Binding-site contacts:
Ligand atom OE1 contacts residue ASN25 of chain 6.E at 4.2 Å.
Ligand atom O contacts residue VAL4 of chain 6.E at 4.4 Å.
Ligand atom CD contacts residue VAL4 of chain 6.E at 3.6 Å (hydrophobic).
Ligand atom CG contacts residue VAL4 of chain 6.E at 4.4 Å (hydrophobic).
Ligand atom CG1 contacts residue GLN3 of chain 6.E at 3.3 Å.
Ligand atom CG1 contacts residue ALA2 of chain 6.E at 4.5 Å (hydrophobic).
Ligand atom OG contacts residue GLN3 of chain 6.E at 3.3 Å (h-bond).
Ligand atom N contacts residue GLN3 of chain 6.E at 4.5 Å.
Ligand atom CB contacts residue GLN3 of chain 6.E at 3.7 Å.
Ligand atom CB contacts residue GLN3 of chain 6.E at 4.0 Å.
Ligand atom CA contacts residue VAL4 of chain 6.E at 3.3 Å (hydrophobic).
Ligand atom C contacts residue VAL4 of chain 6.E at 4.0 Å (hydrophobic).
Ligand atom C contacts residue VAL4 of chain 6.E at 3.5 Å (hydrophobic).
Ligand atom C contacts residue GLN3 of chain 6.E at 3.9 Å.
Ligand atom CG2 contacts residue GLN3 of chain 6.E at 3.5 Å.
Ligand atom CA contacts residue ALA2 of chain 6.E at 3.9 Å (hydrophobic).
Ligand atom CB contacts residue ALA2 of chain 6.E at 4.4 Å (hydrophobic).
Ligand atom CA contacts residue GLN3 of chain 6.E at 4.5 Å.
Ligand atom C contacts residue ALA2 of chain 6.E at 4.0 Å (hydrophobic).
Ligand atom N contacts residue VAL4 of chain 6.E at 3.1 Å (h-bond).
Ligand atom CG2 contacts residue SER5 of chain 6.E at 3.4 Å.
Ligand atom CB contacts residue VAL4 of chain 6.E at 4.4 Å (hydrophobic).
Ligand atom O contacts residue VAL4 of chain 6.E at 3.2 Å (h-bond).
Ligand atom O contacts residue ALA2 of chain 6.E at 4.0 Å.
Ligand atom CA contacts residue ALA2 of chain 6.E at 3.3 Å (hydrophobic).
Ligand atom O contacts residue GLN3 of chain 6.E at 2.9 Å (h-bond).
Ligand atom CB contacts residue VAL4 of chain 6.E at 4.0 Å (hydrophobic).
Ligand atom N contacts residue ALA2 of chain 6.E at 2.8 Å (h-bond).
Ligand atom OE2 contacts residue VAL4 of chain 6.E at 3.7 Å.
Ligand atom N contacts residue VAL4 of chain 6.E at 4.3 Å.
Ligand atom CA contacts residue VAL4 of chain 6.E at 4.1 Å (hydrophobic).
Ligand atom CG2 contacts residue ALA2 of chain 6.E at 4.0 Å (hydrophobic).
Ligand atom C contacts residue ALA2 of chain 6.E at 3.5 Å (hydrophobic).
Ligand atom CB contacts residue ALA2 of chain 6.E at 3.3 Å (hydrophobic).
Ligand atom CG2 contacts residue VAL4 of chain 6.E at 3.4 Å (hydrophobic).
Ligand atom OE1 contacts residue VAL4 of chain 6.E at 3.6 Å.

A small-molecule ligand and the protein it binds are described below.
Small molecule (SMILES): CC[C@H](C)[C@H](N)C(=O)N[C@@H](CO)C(=O)N[C@@H](CCC(=O)O)C(=O)N[C@H](C=O)C(C)C

Sequence of chain 6.E:
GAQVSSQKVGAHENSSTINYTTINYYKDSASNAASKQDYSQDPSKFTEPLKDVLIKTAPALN